Sequence of chain 1.B:
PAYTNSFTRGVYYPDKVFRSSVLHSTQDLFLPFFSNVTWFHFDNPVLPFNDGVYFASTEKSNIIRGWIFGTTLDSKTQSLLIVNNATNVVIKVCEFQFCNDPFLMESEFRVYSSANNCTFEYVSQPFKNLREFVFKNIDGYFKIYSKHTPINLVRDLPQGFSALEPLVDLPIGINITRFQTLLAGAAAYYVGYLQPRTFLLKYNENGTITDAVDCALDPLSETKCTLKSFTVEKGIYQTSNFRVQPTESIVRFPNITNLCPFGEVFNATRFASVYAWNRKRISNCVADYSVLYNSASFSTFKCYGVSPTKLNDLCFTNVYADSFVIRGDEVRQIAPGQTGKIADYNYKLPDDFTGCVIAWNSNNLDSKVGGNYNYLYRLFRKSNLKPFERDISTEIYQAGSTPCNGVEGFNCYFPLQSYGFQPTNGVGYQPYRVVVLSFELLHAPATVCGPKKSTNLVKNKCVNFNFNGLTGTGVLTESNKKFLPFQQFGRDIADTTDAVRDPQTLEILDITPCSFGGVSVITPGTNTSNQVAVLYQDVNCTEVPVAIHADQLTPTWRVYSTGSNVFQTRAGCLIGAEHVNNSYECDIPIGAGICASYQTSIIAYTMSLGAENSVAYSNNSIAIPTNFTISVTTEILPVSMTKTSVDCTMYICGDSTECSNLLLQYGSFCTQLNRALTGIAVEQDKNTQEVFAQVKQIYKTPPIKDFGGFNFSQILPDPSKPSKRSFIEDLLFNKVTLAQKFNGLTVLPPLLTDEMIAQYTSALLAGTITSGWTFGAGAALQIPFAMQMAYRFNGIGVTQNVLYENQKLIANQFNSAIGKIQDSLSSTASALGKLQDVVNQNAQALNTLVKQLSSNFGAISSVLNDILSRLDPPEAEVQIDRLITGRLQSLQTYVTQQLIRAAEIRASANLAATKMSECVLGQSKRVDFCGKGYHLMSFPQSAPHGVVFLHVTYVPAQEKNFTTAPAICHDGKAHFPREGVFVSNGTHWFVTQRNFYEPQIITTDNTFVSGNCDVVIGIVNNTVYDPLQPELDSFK

Binding-site contacts:
Ligand atom C2 contacts residue ASN343 of chain 1.B at 2.5 Å.
Ligand atom C8 contacts residue LEU368 of chain 1.B at 3.9 Å (hydrophobic).
Ligand atom N2 contacts residue PHE342 of chain 1.B at 4.5 Å.
Ligand atom O7 contacts residue ASN343 of chain 1.B at 4.3 Å.
Ligand atom O5 contacts residue ASN343 of chain 1.B at 2.4 Å (h-bond).
Ligand atom C7 contacts residue ASN343 of chain 1.B at 3.8 Å.
Ligand atom C5 contacts residue ASN343 of chain 1.B at 3.7 Å.
Ligand atom N2 contacts residue ASN343 of chain 1.B at 2.9 Å (h-bond).
Ligand atom C1 contacts residue ASN343 of chain 1.B at 1.4 Å.
Ligand atom C4 contacts residue ASN343 of chain 1.B at 4.3 Å.
Ligand atom C3 contacts residue ASN343 of chain 1.B at 3.8 Å.
Ligand atom C8 contacts residue PHE342 of chain 1.B at 3.7 Å (hydrophobic).

The small molecule below binds the protein below.
Small molecule (SMILES): CC(=O)N[C@@H]1[C@@H](O)[C@H](O)[C@@H](CO)O[C@H]1O